The protein below binds the small molecule below.
Small molecule (SMILES): CC(=O)N[C@@H]1[C@@H](O)[C@H](O)[C@@H](CO)O[C@H]1O

Sequence of chain 1.B:
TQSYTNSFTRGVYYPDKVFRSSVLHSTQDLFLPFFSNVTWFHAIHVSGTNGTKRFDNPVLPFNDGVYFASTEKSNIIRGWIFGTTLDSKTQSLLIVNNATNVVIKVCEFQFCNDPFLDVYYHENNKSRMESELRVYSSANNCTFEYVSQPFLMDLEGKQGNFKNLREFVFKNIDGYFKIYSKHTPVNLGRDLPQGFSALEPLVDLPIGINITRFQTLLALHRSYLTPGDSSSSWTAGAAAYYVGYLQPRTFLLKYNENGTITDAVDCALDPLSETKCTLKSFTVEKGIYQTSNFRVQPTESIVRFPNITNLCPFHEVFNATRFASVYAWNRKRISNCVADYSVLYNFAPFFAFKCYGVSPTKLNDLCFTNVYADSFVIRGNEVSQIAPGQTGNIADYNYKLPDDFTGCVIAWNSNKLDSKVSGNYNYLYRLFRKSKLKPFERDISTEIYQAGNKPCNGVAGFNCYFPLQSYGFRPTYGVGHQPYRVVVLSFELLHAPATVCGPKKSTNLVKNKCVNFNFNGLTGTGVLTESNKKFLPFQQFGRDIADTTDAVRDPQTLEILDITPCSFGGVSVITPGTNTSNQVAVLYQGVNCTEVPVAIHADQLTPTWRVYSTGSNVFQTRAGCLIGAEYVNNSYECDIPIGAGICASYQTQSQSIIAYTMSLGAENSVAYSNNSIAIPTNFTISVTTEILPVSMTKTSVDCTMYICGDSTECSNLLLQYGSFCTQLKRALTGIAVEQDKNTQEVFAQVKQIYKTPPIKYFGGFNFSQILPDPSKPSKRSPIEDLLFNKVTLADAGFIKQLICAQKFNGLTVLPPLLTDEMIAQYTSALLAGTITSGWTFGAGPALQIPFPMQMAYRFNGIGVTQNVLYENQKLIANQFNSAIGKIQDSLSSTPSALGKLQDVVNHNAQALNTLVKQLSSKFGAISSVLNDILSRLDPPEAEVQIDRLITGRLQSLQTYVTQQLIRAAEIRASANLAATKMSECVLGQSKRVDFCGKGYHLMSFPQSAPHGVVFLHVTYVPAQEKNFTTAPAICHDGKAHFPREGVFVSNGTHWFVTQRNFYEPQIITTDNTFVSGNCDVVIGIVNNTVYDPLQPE

Binding-site contacts:
Ligand atom C1 contacts residue ASN1131 of chain 1.B at 1.4 Å.
Ligand atom C7 contacts residue ASN1131 of chain 1.B at 3.6 Å.
Ligand atom C8 contacts residue ILE1129 of chain 1.B at 3.8 Å (hydrophobic).
Ligand atom C2 contacts residue ASN1131 of chain 1.B at 2.5 Å.
Ligand atom C4 contacts residue ASN1131 of chain 1.B at 4.2 Å.
Ligand atom O5 contacts residue ASN1131 of chain 1.B at 2.4 Å (h-bond).
Ligand atom C5 contacts residue ASN1131 of chain 1.B at 3.7 Å.
Ligand atom C3 contacts residue ASN1131 of chain 1.B at 3.8 Å.
Ligand atom O7 contacts residue ASN1131 of chain 1.B at 4.0 Å.
Ligand atom N2 contacts residue ASN1131 of chain 1.B at 2.9 Å (h-bond).